Sequence of chain 1.B:
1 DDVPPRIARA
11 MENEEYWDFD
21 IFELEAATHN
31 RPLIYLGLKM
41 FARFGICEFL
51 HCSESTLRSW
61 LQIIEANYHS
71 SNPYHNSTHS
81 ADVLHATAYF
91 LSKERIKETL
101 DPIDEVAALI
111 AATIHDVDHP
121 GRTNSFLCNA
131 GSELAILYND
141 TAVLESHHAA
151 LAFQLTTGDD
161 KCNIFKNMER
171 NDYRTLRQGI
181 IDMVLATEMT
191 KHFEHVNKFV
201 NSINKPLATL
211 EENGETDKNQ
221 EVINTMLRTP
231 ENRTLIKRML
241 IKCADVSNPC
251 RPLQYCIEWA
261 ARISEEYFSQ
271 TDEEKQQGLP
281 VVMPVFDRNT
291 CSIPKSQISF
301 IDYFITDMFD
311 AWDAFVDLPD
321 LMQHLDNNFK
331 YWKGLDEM

A small-molecule ligand and the protein it binds are described below.
Small molecule (SMILES): CC(C)Cn1c(=O)n(C)c(=O)c2nc[nH]c21

Binding-site contacts:
Ligand atom C13 contacts residue PHE300 of chain 1.B at 4.1 Å (hydrophobic).
Ligand atom C4 contacts residue TYR267 of chain 1.B at 3.5 Å (hydrophobic).
Ligand atom C4 contacts residue PHE300 of chain 1.B at 3.6 Å (hydrophobic).
Ligand atom N1 contacts residue GLN297 of chain 1.B at 4.4 Å.
Ligand atom N1 contacts residue PHE300 of chain 1.B at 3.6 Å.
Ligand atom N7 contacts residue PHE300 of chain 1.B at 3.8 Å.
Ligand atom O2 contacts residue PHE300 of chain 1.B at 3.9 Å.
Ligand atom C6 contacts residue GLN297 of chain 1.B at 4.2 Å.
Ligand atom C4 contacts residue ILE263 of chain 1.B at 4.3 Å (hydrophobic).
Ligand atom C10 contacts residue GLN297 of chain 1.B at 3.6 Å.
Ligand atom C12 contacts residue PHE300 of chain 1.B at 3.7 Å (hydrophobic).
Ligand atom C5 contacts residue ILE263 of chain 1.B at 3.9 Å (hydrophobic).
Ligand atom C6 contacts residue ILE263 of chain 1.B at 3.9 Å (hydrophobic).
Ligand atom C5 contacts residue TYR267 of chain 1.B at 4.4 Å (hydrophobic).
Ligand atom C8 contacts residue TYR74 of chain 1.B at 4.4 Å (hydrophobic).
Ligand atom C10 contacts residue PHE286 of chain 1.B at 4.1 Å (hydrophobic).
Ligand atom N3 contacts residue PHE300 of chain 1.B at 3.6 Å.
Ligand atom C5 contacts residue PHE300 of chain 1.B at 3.5 Å (hydrophobic).
Ligand atom N9 contacts residue TYR267 of chain 1.B at 3.9 Å.
Ligand atom C11 contacts residue PHE300 of chain 1.B at 4.2 Å (hydrophobic).
Ligand atom C8 contacts residue VAL246 of chain 1.B at 4.2 Å (hydrophobic).
Ligand atom C12 contacts residue TYR267 of chain 1.B at 4.3 Å (hydrophobic).
Ligand atom N7 contacts residue ILE263 of chain 1.B at 4.1 Å.
Ligand atom O2 contacts residue TYR267 of chain 1.B at 3.6 Å.
Ligand atom C12 contacts residue PHE304 of chain 1.B at 4.3 Å (hydrophobic).
Ligand atom C8 contacts residue PHE300 of chain 1.B at 4.1 Å (hydrophobic).
Ligand atom C2 contacts residue TYR267 of chain 1.B at 3.6 Å (hydrophobic).
Ligand atom N1 contacts residue TYR267 of chain 1.B at 4.0 Å.
Ligand atom O2 contacts residue PHE286 of chain 1.B at 3.8 Å.
Ligand atom C6 contacts residue PHE300 of chain 1.B at 3.7 Å (hydrophobic).
Ligand atom O6 contacts residue ILE263 of chain 1.B at 3.4 Å.
Ligand atom O6 contacts residue GLN297 of chain 1.B at 3.2 Å (h-bond).
Ligand atom C2 contacts residue PHE300 of chain 1.B at 3.6 Å (hydrophobic).
Ligand atom C10 contacts residue PHE300 of chain 1.B at 3.8 Å (hydrophobic).
Ligand atom C14 contacts residue MET189 of chain 1.B at 3.3 Å (hydrophobic).
Ligand atom N3 contacts residue TYR267 of chain 1.B at 3.0 Å (h-bond).
Ligand atom C13 contacts residue PHE304 of chain 1.B at 3.4 Å (hydrophobic).
Ligand atom O6 contacts residue PHE300 of chain 1.B at 3.8 Å.
Ligand atom C11 contacts residue TYR267 of chain 1.B at 2.8 Å (hydrophobic).
Ligand atom N9 contacts residue PHE300 of chain 1.B at 4.0 Å.